Sequence of chain 1.A:
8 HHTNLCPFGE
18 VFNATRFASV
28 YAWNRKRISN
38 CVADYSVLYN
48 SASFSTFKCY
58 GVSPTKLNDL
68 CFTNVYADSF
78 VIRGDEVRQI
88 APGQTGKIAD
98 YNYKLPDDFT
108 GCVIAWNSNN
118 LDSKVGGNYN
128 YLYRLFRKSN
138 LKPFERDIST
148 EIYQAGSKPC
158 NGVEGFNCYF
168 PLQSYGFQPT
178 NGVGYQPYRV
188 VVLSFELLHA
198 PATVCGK

The protein below binds the small molecule below.
Small molecule (SMILES): CC(=O)N[C@H]1CO[C@H](CO[C@@H]2O[C@@H](C)[C@@H](O)[C@@H](O)[C@@H]2O)[C@@H](O)[C@@H]1O

Binding-site contacts:
Ligand atom C8 contacts residue PHE19 of chain 1.A at 3.5 Å (hydrophobic).
Ligand atom C7 contacts residue PHE19 of chain 1.A at 4.4 Å (hydrophobic).
Ligand atom C5 contacts residue ASN20 of chain 1.A at 3.6 Å.
Ligand atom N2 contacts residue ASN20 of chain 1.A at 3.0 Å (h-bond).
Ligand atom O7 contacts residue GLY16 of chain 1.A at 3.3 Å.
Ligand atom C7 contacts residue GLY16 of chain 1.A at 4.0 Å.
Ligand atom C4 contacts residue ASN20 of chain 1.A at 4.2 Å.
Ligand atom O7 contacts residue ASN20 of chain 1.A at 3.9 Å.
Ligand atom C8 contacts residue GLY16 of chain 1.A at 4.5 Å.
Ligand atom O5 contacts residue ASN20 of chain 1.A at 2.3 Å (h-bond).
Ligand atom C7 contacts residue ASN20 of chain 1.A at 3.7 Å.
Ligand atom C8 contacts residue LEU45 of chain 1.A at 3.9 Å (hydrophobic).
Ligand atom C1 contacts residue ASN20 of chain 1.A at 1.4 Å.
Ligand atom C2 contacts residue ASN20 of chain 1.A at 2.5 Å.
Ligand atom O7 contacts residue PHE15 of chain 1.A at 4.3 Å.
Ligand atom C3 contacts residue ASN20 of chain 1.A at 3.8 Å.
Ligand atom C8 contacts residue PHE15 of chain 1.A at 4.2 Å (hydrophobic).